Binding-site contacts:
Ligand atom O16 contacts residue MET290 of chain 1.B at 3.0 Å (h-bond).
Ligand atom N14 contacts residue GLY337 of chain 1.B at 3.5 Å (h-bond).
Ligand atom C21 contacts residue SER242 of chain 1.B at 3.4 Å.
Ligand atom O16 contacts residue ASN289 of chain 1.B at 3.6 Å (h-bond).
Ligand atom O32 contacts residue HIS62 of chain 1.B at 3.1 Å (h-bond).
Ligand atom F23 contacts residue SER140 of chain 1.B at 3.7 Å.
Ligand atom C27 contacts residue ILE288 of chain 1.B at 3.8 Å (hydrophobic).
Ligand atom O31 contacts residue ASP338 of chain 1.B at 3.1 Å (salt-bridge).
Ligand atom CL25 contacts residue ASN244 of chain 1.B at 3.6 Å.
Ligand atom N19 contacts residue GLU237 of chain 1.B at 3.5 Å.
Ligand atom CL25 contacts residue PHE243 of chain 1.B at 3.3 Å.
Ligand atom C02 contacts residue MET290 of chain 1.B at 3.3 Å (hydrophobic).
Ligand atom C33 contacts residue ASP338 of chain 1.B at 3.5 Å.
Ligand atom N28 contacts residue VAL294 of chain 1.B at 3.3 Å.
Ligand atom C20 contacts residue ASN289 of chain 1.B at 3.6 Å.
Ligand atom C27 contacts residue ASN289 of chain 1.B at 3.3 Å.
Ligand atom N03 contacts residue GLU293 of chain 1.B at 3.6 Å.
Ligand atom O18 contacts residue TRP291 of chain 1.B at 3.4 Å.
Ligand atom N28 contacts residue MET290 of chain 1.B at 3.1 Å (h-bond).
Ligand atom C17 contacts residue TRP291 of chain 1.B at 3.5 Å (hydrophobic).
Ligand atom F23 contacts residue SER242 of chain 1.B at 2.5 Å.
Ligand atom N19 contacts residue ASN289 of chain 1.B at 3.0 Å (h-bond).
Ligand atom O32 contacts residue GLN292 of chain 1.B at 3.4 Å (h-bond).
Ligand atom C32 contacts residue TRP291 of chain 1.B at 3.7 Å (hydrophobic).
Ligand atom N03 contacts residue MET290 of chain 1.B at 3.2 Å (h-bond).
Ligand atom C22 contacts residue SER242 of chain 1.B at 3.1 Å.
Ligand atom C27 contacts residue TRP291 of chain 1.B at 3.8 Å (hydrophobic).
Ligand atom C20 contacts residue GLU237 of chain 1.B at 3.6 Å.
Ligand atom C11 contacts residue ILE238 of chain 1.B at 3.8 Å (hydrophobic).
Ligand atom N03 contacts residue VAL294 of chain 1.B at 3.8 Å.
Ligand atom O18 contacts residue MET339 of chain 1.B at 3.1 Å.
Ligand atom N28 contacts residue GLU293 of chain 1.B at 3.3 Å (salt-bridge).
Ligand atom C15 contacts residue TRP291 of chain 1.B at 3.8 Å (hydrophobic).
Ligand atom N19 contacts residue TRP291 of chain 1.B at 3.8 Å.
Ligand atom N28 contacts residue GLY295 of chain 1.B at 3.3 Å (h-bond).
Ligand atom O31 contacts residue HIS62 of chain 1.B at 3.3 Å (h-bond).
Ligand atom C02 contacts residue VAL294 of chain 1.B at 3.7 Å (hydrophobic).
Ligand atom O31 contacts residue TRP291 of chain 1.B at 3.6 Å.
Ligand atom C15 contacts residue MET290 of chain 1.B at 3.6 Å (hydrophobic).
Ligand atom O18 contacts residue GLY337 of chain 1.B at 3.2 Å (h-bond).

A protein and the small-molecule ligand that binds it are described below.
Small molecule (SMILES): [H]/N=C(/N)NC[C@H]1[C@H](CC[C@@H](O)CO)c2cc(CNC)ccc2[C@@H]1NC(=O)C(=O)Nc1ccc(Cl)c(F)c1

Sequence of chain 1.B:
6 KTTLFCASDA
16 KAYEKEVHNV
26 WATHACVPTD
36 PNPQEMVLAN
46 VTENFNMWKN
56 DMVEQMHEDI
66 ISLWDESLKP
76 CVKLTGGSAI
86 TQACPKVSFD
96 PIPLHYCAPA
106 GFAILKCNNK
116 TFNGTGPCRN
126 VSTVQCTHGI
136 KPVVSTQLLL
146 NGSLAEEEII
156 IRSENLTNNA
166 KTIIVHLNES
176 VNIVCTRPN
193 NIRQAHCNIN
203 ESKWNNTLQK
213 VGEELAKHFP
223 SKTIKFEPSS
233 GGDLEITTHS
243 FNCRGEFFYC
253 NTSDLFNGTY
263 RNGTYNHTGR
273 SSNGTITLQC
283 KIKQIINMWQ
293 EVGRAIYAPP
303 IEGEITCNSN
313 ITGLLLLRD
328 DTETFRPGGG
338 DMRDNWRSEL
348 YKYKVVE